Sequence of chain 1.A:
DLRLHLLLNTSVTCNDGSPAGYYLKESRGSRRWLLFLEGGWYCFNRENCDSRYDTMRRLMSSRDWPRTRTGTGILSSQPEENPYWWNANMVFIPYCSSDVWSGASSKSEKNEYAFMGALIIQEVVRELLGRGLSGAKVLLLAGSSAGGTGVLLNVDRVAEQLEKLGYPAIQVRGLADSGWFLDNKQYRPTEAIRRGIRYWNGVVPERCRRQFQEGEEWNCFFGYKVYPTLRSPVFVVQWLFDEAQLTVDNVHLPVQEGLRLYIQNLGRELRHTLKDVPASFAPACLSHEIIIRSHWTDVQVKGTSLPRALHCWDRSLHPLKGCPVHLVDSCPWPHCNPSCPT

A small-molecule ligand and the protein it binds are described below.
Small molecule (SMILES): CC(=O)N[C@@H]1[C@@H](O)[C@H](O)[C@@H](CO)O[C@H]1O

Binding-site contacts:
Ligand atom C5 contacts residue VAL22 of chain 1.A at 4.3 Å (hydrophobic).
Ligand atom O5 contacts residue GLU133 of chain 1.A at 4.4 Å.
Ligand atom O6 contacts residue VAL22 of chain 1.A at 4.2 Å.
Ligand atom C1 contacts residue VAL22 of chain 1.A at 4.3 Å (hydrophobic).
Ligand atom C6 contacts residue VAL22 of chain 1.A at 4.0 Å (hydrophobic).
Ligand atom C4 contacts residue ASN19 of chain 1.A at 4.2 Å.
Ligand atom C1 contacts residue ASN19 of chain 1.A at 1.4 Å.
Ligand atom C5 contacts residue ASN19 of chain 1.A at 3.6 Å.
Ligand atom C7 contacts residue ASN19 of chain 1.A at 3.5 Å.
Ligand atom O7 contacts residue ASN19 of chain 1.A at 3.8 Å.
Ligand atom O6 contacts residue LEU129 of chain 1.A at 4.3 Å.
Ligand atom C2 contacts residue ASN19 of chain 1.A at 2.4 Å.
Ligand atom O5 contacts residue ASN19 of chain 1.A at 2.3 Å (h-bond).
Ligand atom C3 contacts residue ASN19 of chain 1.A at 3.8 Å.
Ligand atom O5 contacts residue VAL22 of chain 1.A at 3.5 Å.
Ligand atom N2 contacts residue ASN19 of chain 1.A at 2.9 Å (h-bond).